The protein below binds the small molecule below.
Small molecule (SMILES): O=P(O)(O)OC[C@H]1O[C@](O)(COP(=O)(O)O)[C@@H](O)[C@@H]1O

Binding-site contacts:
Ligand atom O2 contacts residue LEU347 of chain 1.G at 3.5 Å.
Ligand atom O4P contacts residue SER435 of chain 1.G at 2.8 Å (h-bond).
Ligand atom O2 contacts residue GLY430 of chain 1.G at 3.3 Å (h-bond).
Ligand atom C6 contacts residue LEU347 of chain 1.G at 3.6 Å (hydrophobic).
Ligand atom P2 contacts residue THR348 of chain 1.G at 3.6 Å.
Ligand atom C4 contacts residue GLY434 of chain 1.G at 3.3 Å.
Ligand atom P2 contacts residue THR349 of chain 1.G at 3.7 Å.
Ligand atom O6P contacts residue SER353 of chain 1.G at 3.6 Å.
Ligand atom P2 contacts residue SER435 of chain 1.G at 3.5 Å.
Ligand atom O6 contacts residue THR349 of chain 1.G at 3.2 Å (h-bond).
Ligand atom O3P contacts residue TRP398 of chain 1.G at 2.7 Å (h-bond).
Ligand atom O5P contacts residue SER353 of chain 1.G at 2.7 Å (h-bond).
Ligand atom O1P contacts residue GLY434 of chain 1.G at 2.8 Å (h-bond).
Ligand atom O5P contacts residue ARG352 of chain 1.G at 3.8 Å.
Ligand atom P1 contacts residue ARG405 of chain 1.G at 3.7 Å.
Ligand atom C3 contacts residue GLY434 of chain 1.G at 3.5 Å.
Ligand atom O3P contacts residue ARG405 of chain 1.G at 2.9 Å (salt-bridge).
Ligand atom O4P contacts residue THR348 of chain 1.G at 3.6 Å.
Ligand atom O4 contacts residue THR438 of chain 1.G at 3.4 Å (h-bond).
Ligand atom C3 contacts residue ARG432 of chain 1.G at 3.4 Å.
Ligand atom C6 contacts residue SER353 of chain 1.G at 3.7 Å.
Ligand atom O3 contacts residue ARG432 of chain 1.G at 2.7 Å (salt-bridge).
Ligand atom O4P contacts residue THR349 of chain 1.G at 3.2 Å (h-bond).
Ligand atom O4 contacts residue GLY434 of chain 1.G at 2.5 Å (h-bond).
Ligand atom C5 contacts residue GLY434 of chain 1.G at 3.5 Å.
Ligand atom O4P contacts residue THR350 of chain 1.G at 2.7 Å (h-bond).
Ligand atom O1P contacts residue PRO433 of chain 1.G at 3.6 Å.
Ligand atom C6 contacts residue THR438 of chain 1.G at 3.4 Å.
Ligand atom O6 contacts residue SER435 of chain 1.G at 3.8 Å.
Ligand atom O6P contacts residue SER435 of chain 1.G at 3.1 Å (h-bond).
Ligand atom O4 contacts residue TYR437 of chain 1.G at 2.8 Å (h-bond).
Ligand atom O6P contacts residue GLY436 of chain 1.G at 2.9 Å (h-bond).
Ligand atom O2P contacts residue ARG405 of chain 1.G at 2.7 Å (salt-bridge).
Ligand atom O3 contacts residue GLY430 of chain 1.G at 3.0 Å.
Ligand atom O5 contacts residue LEU347 of chain 1.G at 3.8 Å.
Ligand atom O1 contacts residue GLY434 of chain 1.G at 3.6 Å.
Ligand atom O4 contacts residue GLY436 of chain 1.G at 3.6 Å.
Ligand atom O6 contacts residue THR348 of chain 1.G at 3.6 Å.
Ligand atom O5P contacts residue THR348 of chain 1.G at 2.6 Å (h-bond).
Ligand atom P2 contacts residue SER353 of chain 1.G at 3.6 Å.

Sequence of chain 1.G:
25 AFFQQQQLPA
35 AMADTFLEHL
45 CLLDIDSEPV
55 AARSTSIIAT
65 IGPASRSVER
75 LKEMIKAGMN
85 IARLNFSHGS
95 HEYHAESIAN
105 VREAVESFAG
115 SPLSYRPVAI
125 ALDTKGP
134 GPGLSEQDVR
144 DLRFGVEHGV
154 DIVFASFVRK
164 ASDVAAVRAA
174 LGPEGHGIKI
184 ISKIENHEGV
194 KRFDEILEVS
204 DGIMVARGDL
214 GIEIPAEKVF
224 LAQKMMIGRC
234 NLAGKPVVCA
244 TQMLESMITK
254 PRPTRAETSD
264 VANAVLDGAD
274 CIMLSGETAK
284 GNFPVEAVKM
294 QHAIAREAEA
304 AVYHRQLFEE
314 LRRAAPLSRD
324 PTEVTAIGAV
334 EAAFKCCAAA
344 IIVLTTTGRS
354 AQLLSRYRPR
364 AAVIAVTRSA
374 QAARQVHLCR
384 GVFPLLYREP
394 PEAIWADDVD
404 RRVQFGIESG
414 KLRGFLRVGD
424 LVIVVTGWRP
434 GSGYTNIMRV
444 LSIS